The protein below binds the small molecule below.
Small molecule (SMILES): Nc1ncnc2c1ncn2[C@@H]1O[C@H](CO[P](=O)(S)OP(=O)(O)OP(=O)(O)O)[C@@H](O)[C@H]1O

Sequence of chain 2.B:
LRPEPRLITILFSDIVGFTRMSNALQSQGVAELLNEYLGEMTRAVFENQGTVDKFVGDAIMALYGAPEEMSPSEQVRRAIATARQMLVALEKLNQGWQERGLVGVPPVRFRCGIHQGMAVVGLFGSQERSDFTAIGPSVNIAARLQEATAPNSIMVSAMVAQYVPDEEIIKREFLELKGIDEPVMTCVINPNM

Sequence of chain 1.B:
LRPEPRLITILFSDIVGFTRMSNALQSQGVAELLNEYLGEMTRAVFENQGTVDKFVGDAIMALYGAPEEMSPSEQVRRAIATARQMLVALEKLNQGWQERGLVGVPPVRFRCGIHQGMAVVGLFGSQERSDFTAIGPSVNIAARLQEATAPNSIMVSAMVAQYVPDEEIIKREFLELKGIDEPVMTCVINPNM

Binding-site contacts:
Ligand atom PG contacts residue MG1 of chain 2.I at 3.3 Å.
Ligand atom O5' contacts residue ASN170 of chain 1.B at 3.5 Å (h-bond).
Ligand atom N3 contacts residue PHE39 of chain 1.B at 3.4 Å.
Ligand atom N6 contacts residue THR163 of chain 1.B at 2.7 Å (h-bond).
Ligand atom S1G contacts residue ASP85 of chain 2.B at 3.0 Å (salt-bridge).
Ligand atom N7 contacts residue VAL169 of chain 1.B at 3.5 Å.
Ligand atom N1 contacts residue MET88 of chain 1.B at 3.2 Å (h-bond).
Ligand atom C2 contacts residue MET88 of chain 1.B at 3.1 Å (hydrophobic).
Ligand atom O3G contacts residue ARG141 of chain 2.B at 2.4 Å (salt-bridge).
Ligand atom O1B contacts residue PHE45 of chain 2.B at 3.5 Å (h-bond).
Ligand atom O3G contacts residue MG1 of chain 2.I at 2.1 Å.
Ligand atom C3' contacts residue MG1 of chain 2.H at 3.5 Å.
Ligand atom O3G contacts residue ASP41 of chain 2.B at 3.4 Å (salt-bridge).
Ligand atom O2B contacts residue ILE42 of chain 2.B at 3.2 Å (h-bond).
Ligand atom O2A contacts residue MG1 of chain 2.H at 1.9 Å.
Ligand atom O2B contacts residue MG1 of chain 2.I at 2.7 Å.
Ligand atom N7 contacts residue GLY84 of chain 2.B at 3.5 Å.
Ligand atom O2A contacts residue ASP85 of chain 2.B at 3.0 Å (salt-bridge).
Ligand atom C5 contacts residue VAL169 of chain 1.B at 3.5 Å (hydrophobic).
Ligand atom PG contacts residue ARG141 of chain 2.B at 3.2 Å.
Ligand atom PB contacts residue THR46 of chain 2.B at 3.3 Å.
Ligand atom O2B contacts residue PHE45 of chain 2.B at 2.8 Å (h-bond).
Ligand atom C5 contacts residue GLY84 of chain 2.B at 3.5 Å.
Ligand atom O2B contacts residue ASP85 of chain 2.B at 3.2 Å (salt-bridge).
Ligand atom C6 contacts residue THR163 of chain 1.B at 3.5 Å.
Ligand atom PA contacts residue MG1 of chain 2.H at 3.1 Å.
Ligand atom N3 contacts residue VAL83 of chain 2.B at 3.3 Å.
Ligand atom C2 contacts residue VAL83 of chain 2.B at 3.5 Å (hydrophobic).
Ligand atom O2A contacts residue MG1 of chain 2.I at 2.4 Å.
Ligand atom N6 contacts residue GLY84 of chain 2.B at 3.1 Å (h-bond).
Ligand atom O3A contacts residue THR46 of chain 2.B at 2.7 Å (h-bond).
Ligand atom O3G contacts residue ILE42 of chain 2.B at 2.8 Å (h-bond).
Ligand atom C6 contacts residue GLY84 of chain 2.B at 3.1 Å.
Ligand atom O2G contacts residue ARG141 of chain 2.B at 2.9 Å (salt-bridge).
Ligand atom O1B contacts residue THR46 of chain 2.B at 2.7 Å (h-bond).
Ligand atom N1 contacts residue LYS81 of chain 1.B at 2.7 Å (salt-bridge).
Ligand atom O1A contacts residue GLY44 of chain 2.B at 2.6 Å (h-bond).
Ligand atom N6 contacts residue ALA164 of chain 1.B at 2.9 Å (h-bond).
Ligand atom O3A contacts residue ASN170 of chain 1.B at 3.5 Å (h-bond).
Ligand atom N1 contacts residue THR163 of chain 1.B at 3.5 Å (h-bond).